Sequence of chain 1.B:
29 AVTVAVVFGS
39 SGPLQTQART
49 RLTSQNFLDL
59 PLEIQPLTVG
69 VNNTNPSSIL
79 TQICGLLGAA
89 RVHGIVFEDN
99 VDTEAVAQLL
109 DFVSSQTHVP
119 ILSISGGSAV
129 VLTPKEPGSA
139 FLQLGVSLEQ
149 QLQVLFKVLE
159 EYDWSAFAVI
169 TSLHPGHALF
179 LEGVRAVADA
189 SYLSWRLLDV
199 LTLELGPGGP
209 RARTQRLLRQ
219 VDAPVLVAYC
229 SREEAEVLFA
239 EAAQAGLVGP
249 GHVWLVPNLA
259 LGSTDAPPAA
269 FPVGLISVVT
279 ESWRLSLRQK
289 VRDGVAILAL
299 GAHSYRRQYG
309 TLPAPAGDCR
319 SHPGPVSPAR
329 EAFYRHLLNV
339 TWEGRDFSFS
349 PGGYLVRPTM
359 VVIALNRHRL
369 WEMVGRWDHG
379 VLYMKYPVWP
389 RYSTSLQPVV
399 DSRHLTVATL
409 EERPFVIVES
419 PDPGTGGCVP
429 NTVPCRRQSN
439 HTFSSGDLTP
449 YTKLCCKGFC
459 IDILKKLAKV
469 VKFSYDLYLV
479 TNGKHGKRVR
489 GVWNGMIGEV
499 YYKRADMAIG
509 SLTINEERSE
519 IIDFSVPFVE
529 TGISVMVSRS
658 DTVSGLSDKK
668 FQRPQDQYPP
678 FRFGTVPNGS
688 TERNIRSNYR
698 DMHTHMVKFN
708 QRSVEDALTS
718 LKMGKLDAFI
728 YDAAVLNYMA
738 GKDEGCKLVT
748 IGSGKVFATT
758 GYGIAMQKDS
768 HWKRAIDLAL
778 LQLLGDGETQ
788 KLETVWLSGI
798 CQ

The protein below binds the small molecule below.
Small molecule (SMILES): CC(=O)N[C@H]1[C@H](O[C@H]2[C@H](O)[C@@H](NC(C)=O)CO[C@@H]2CO)O[C@H](CO)[C@@H](O[C@H]2O[C@H](CO)[C@@H](O)[C@H](O)[C@@H]2O)[C@@H]1O

Binding-site contacts:
Ligand atom O7 contacts residue PRO684 of chain 1.B at 3.8 Å.
Ligand atom C8 contacts residue LYS482 of chain 1.B at 4.3 Å.
Ligand atom C1 contacts residue ASN685 of chain 1.B at 1.4 Å.
Ligand atom N2 contacts residue PRO684 of chain 1.B at 4.0 Å.
Ligand atom O7 contacts residue ASN685 of chain 1.B at 4.4 Å.
Ligand atom O5 contacts residue ASN685 of chain 1.B at 2.3 Å (h-bond).
Ligand atom O6 contacts residue LYS485 of chain 1.B at 3.8 Å.
Ligand atom C2 contacts residue ASN685 of chain 1.B at 2.4 Å.
Ligand atom C4 contacts residue ASN685 of chain 1.B at 4.2 Å.
Ligand atom C7 contacts residue ASN685 of chain 1.B at 3.5 Å.
Ligand atom C5 contacts residue ASN685 of chain 1.B at 3.6 Å.
Ligand atom O6 contacts residue VAL487 of chain 1.B at 4.2 Å.
Ligand atom O5 contacts residue LYS485 of chain 1.B at 4.3 Å.
Ligand atom N2 contacts residue ASN685 of chain 1.B at 2.9 Å (h-bond).
Ligand atom O7 contacts residue ARG709 of chain 1.B at 3.5 Å.
Ligand atom C7 contacts residue PRO684 of chain 1.B at 4.2 Å (hydrophobic).
Ligand atom C3 contacts residue ASN685 of chain 1.B at 3.8 Å.
Ligand atom C8 contacts residue ASN685 of chain 1.B at 3.6 Å.